This small molecule binds to this protein.
Small molecule (SMILES): Nc1nc2c(ncn2[C@@H]2O[C@H](CO[P](=O)(O)C[P](=O)(O)OP(=O)(O)O)[C@@H](O)[C@H]2O)c(=O)[nH]1

Binding-site contacts:
Ligand atom O1B contacts residue SER138 of chain 1.Z at 3.9 Å.
Ligand atom N1 contacts residue TYR222 of chain 1.Z at 3.2 Å.
Ligand atom O1B contacts residue GLY144 of chain 1.Z at 3.8 Å.
Ligand atom O1B contacts residue GLN11 of chain 1.Z at 3.6 Å (h-bond).
Ligand atom O3G contacts residue GLU260 of chain 1.V at 3.0 Å (salt-bridge).
Ligand atom O6 contacts residue GLN15 of chain 1.Z at 3.8 Å.
Ligand atom O3' contacts residue ASP177 of chain 1.Z at 3.5 Å.
Ligand atom C6 contacts residue TYR222 of chain 1.Z at 3.2 Å (hydrophobic).
Ligand atom PG contacts residue ASN99 of chain 1.Z at 3.9 Å.
Ligand atom C2 contacts residue TYR222 of chain 1.Z at 3.3 Å (hydrophobic).
Ligand atom O2' contacts residue ASP177 of chain 1.Z at 3.7 Å.
Ligand atom O3G contacts residue ASN99 of chain 1.Z at 2.9 Å (h-bond).
Ligand atom O1G contacts residue THR143 of chain 1.Z at 3.4 Å.
Ligand atom C2 contacts residue ASN226 of chain 1.Z at 3.6 Å.
Ligand atom O2B contacts residue GLN11 of chain 1.Z at 2.5 Å.
Ligand atom N3 contacts residue CYS12 of chain 1.Z at 3.9 Å.
Ligand atom O1B contacts residue THR143 of chain 1.Z at 3.2 Å.
Ligand atom O2B contacts residue THR143 of chain 1.Z at 3.8 Å.
Ligand atom C4 contacts residue TYR222 of chain 1.Z at 3.5 Å (hydrophobic).
Ligand atom N2 contacts residue LEU207 of chain 1.Z at 3.8 Å.
Ligand atom N1 contacts residue ASN226 of chain 1.Z at 3.0 Å (h-bond).
Ligand atom O2G contacts residue GLN11 of chain 1.Z at 3.6 Å (h-bond).
Ligand atom PA contacts residue CYS12 of chain 1.Z at 3.9 Å.
Ligand atom N3 contacts residue TYR222 of chain 1.Z at 3.5 Å.
Ligand atom O3B contacts residue THR143 of chain 1.Z at 3.3 Å.
Ligand atom O1A contacts residue GLN11 of chain 1.Z at 2.6 Å.
Ligand atom O2' contacts residue ASN204 of chain 1.Z at 3.6 Å.
Ligand atom PB contacts residue THR143 of chain 1.Z at 3.6 Å.
Ligand atom N2 contacts residue LEU225 of chain 1.Z at 3.6 Å.
Ligand atom PA contacts residue GLN11 of chain 1.Z at 3.5 Å.
Ligand atom O1A contacts residue CYS12 of chain 1.Z at 2.6 Å (h-bond).
Ligand atom O3B contacts residue ASN99 of chain 1.Z at 3.8 Å.
Ligand atom O6 contacts residue TYR222 of chain 1.Z at 3.1 Å.
Ligand atom O6 contacts residue ASN226 of chain 1.Z at 3.9 Å.
Ligand atom PB contacts residue GLN11 of chain 1.Z at 3.7 Å.
Ligand atom N2 contacts residue ASN226 of chain 1.Z at 3.5 Å (h-bond).
Ligand atom O5' contacts residue SER138 of chain 1.Z at 3.5 Å (h-bond).
Ligand atom O2A contacts residue GLN11 of chain 1.Z at 2.7 Å (h-bond).
Ligand atom C5 contacts residue TYR222 of chain 1.Z at 3.3 Å (hydrophobic).
Ligand atom O3' contacts residue LEU254 of chain 1.V at 3.8 Å.

Sequence of chain 1.V:
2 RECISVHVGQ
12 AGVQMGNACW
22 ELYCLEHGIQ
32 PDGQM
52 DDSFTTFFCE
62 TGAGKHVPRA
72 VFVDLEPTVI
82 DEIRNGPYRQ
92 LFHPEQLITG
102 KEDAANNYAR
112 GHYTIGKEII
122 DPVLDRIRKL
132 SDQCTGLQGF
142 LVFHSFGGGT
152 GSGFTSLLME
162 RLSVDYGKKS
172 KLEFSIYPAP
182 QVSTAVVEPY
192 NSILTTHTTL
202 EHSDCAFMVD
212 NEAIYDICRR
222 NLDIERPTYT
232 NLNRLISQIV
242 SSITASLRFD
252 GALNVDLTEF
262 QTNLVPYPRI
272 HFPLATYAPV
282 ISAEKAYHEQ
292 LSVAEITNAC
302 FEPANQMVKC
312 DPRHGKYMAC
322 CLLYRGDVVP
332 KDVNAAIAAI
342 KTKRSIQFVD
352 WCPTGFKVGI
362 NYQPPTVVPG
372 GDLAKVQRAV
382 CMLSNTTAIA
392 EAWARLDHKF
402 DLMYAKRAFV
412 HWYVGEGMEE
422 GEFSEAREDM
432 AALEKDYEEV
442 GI

Sequence of chain 1.Z:
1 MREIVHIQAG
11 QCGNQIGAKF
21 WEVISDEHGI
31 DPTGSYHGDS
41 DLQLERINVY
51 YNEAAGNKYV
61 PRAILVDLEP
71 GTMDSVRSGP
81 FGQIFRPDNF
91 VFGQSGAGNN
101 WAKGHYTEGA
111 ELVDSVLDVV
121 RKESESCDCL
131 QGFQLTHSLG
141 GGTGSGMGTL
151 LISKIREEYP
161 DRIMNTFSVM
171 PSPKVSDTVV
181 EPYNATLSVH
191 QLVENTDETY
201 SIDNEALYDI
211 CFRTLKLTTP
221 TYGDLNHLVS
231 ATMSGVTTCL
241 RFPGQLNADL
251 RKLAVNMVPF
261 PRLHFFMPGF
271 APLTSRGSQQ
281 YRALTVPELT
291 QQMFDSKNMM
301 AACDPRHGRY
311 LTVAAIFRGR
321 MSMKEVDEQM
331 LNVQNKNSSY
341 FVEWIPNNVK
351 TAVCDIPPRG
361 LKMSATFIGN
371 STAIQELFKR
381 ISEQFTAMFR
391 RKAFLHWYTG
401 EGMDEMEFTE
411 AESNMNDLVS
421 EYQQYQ